The protein below binds the small molecule below.
Small molecule (SMILES): NCCCC(=O)O

Binding-site contacts:
Ligand atom CD contacts residue PHE231 of chain 1.D at 3.6 Å (hydrophobic).
Ligand atom CG contacts residue ARG89 of chain 1.C at 3.5 Å.
Ligand atom CD contacts residue TYR226 of chain 1.D at 4.2 Å (hydrophobic).
Ligand atom CG contacts residue TYR183 of chain 1.D at 4.1 Å (hydrophobic).
Ligand atom CD contacts residue SER182 of chain 1.D at 3.3 Å.
Ligand atom OXT contacts residue SER153 of chain 1.C at 2.5 Å (h-bond).
Ligand atom CD contacts residue TYR183 of chain 1.D at 3.9 Å (hydrophobic).
Ligand atom N contacts residue TYR183 of chain 1.D at 3.8 Å.
Ligand atom CB contacts residue PHE231 of chain 1.D at 4.0 Å (hydrophobic).
Ligand atom CB contacts residue TYR183 of chain 1.D at 3.6 Å (hydrophobic).
Ligand atom N contacts residue PHE87 of chain 1.C at 4.0 Å.
Ligand atom N contacts residue SER182 of chain 1.D at 3.5 Å (h-bond).
Ligand atom O contacts residue ARG89 of chain 1.C at 3.0 Å (salt-bridge).
Ligand atom CG contacts residue PHE87 of chain 1.C at 3.9 Å (hydrophobic).
Ligand atom O contacts residue SER153 of chain 1.C at 2.9 Å (h-bond).
Ligand atom O contacts residue LEU141 of chain 1.C at 3.6 Å.
Ligand atom C contacts residue PHE87 of chain 1.C at 4.0 Å (hydrophobic).
Ligand atom C contacts residue TYR183 of chain 1.D at 3.9 Å (hydrophobic).
Ligand atom N contacts residue PHE123 of chain 1.D at 3.7 Å.
Ligand atom OXT contacts residue TYR183 of chain 1.D at 2.8 Å (h-bond).
Ligand atom O contacts residue THR228 of chain 1.D at 4.3 Å.
Ligand atom CB contacts residue SER182 of chain 1.D at 4.4 Å.
Ligand atom N contacts residue GLU181 of chain 1.D at 4.0 Å.
Ligand atom C contacts residue SER153 of chain 1.C at 3.1 Å.
Ligand atom OXT contacts residue PHE87 of chain 1.C at 3.4 Å.
Ligand atom OXT contacts residue ARG89 of chain 1.C at 3.3 Å (salt-bridge).
Ligand atom C contacts residue ARG89 of chain 1.C at 3.2 Å.
Ligand atom N contacts residue TYR226 of chain 1.D at 3.9 Å.

Sequence of chain 1.C:
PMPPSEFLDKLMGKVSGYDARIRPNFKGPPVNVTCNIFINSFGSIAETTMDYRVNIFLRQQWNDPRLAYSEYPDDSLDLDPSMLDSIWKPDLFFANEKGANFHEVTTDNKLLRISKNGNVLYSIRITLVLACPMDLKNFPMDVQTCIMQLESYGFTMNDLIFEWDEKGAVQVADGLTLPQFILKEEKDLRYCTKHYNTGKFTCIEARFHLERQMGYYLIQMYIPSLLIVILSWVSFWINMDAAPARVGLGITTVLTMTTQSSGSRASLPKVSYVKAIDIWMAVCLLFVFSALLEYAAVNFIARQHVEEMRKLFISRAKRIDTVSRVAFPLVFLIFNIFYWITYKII

Sequence of chain 1.D:
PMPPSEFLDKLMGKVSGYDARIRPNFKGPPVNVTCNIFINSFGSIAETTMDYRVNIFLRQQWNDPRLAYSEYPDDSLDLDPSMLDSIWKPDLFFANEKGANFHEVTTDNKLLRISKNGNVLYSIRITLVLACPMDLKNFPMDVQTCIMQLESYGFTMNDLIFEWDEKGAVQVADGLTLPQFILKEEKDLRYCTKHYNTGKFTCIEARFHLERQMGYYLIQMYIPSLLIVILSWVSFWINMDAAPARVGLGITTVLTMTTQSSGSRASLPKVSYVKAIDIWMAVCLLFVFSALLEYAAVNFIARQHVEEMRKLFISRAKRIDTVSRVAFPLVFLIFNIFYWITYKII